Sequence of chain 1.A:
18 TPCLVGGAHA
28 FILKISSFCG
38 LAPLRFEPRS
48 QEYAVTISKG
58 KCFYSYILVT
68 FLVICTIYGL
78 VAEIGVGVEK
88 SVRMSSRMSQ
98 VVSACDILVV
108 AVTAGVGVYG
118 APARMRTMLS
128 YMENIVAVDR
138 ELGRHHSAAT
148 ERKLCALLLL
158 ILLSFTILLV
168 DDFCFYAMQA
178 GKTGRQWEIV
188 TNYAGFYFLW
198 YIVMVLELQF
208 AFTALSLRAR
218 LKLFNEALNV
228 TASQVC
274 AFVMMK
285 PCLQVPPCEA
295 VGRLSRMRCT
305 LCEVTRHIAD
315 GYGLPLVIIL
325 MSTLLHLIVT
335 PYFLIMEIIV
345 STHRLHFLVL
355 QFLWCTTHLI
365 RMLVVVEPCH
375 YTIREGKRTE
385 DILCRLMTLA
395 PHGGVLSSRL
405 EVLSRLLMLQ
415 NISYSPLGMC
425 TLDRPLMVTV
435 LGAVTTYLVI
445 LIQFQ

Binding-site contacts:
Ligand atom O2 contacts residue PHE193 of chain 1.A at 4.1 Å.
Ligand atom C2 contacts residue ARG90 of chain 1.A at 3.8 Å.
Ligand atom C3 contacts residue ASP103 of chain 1.A at 3.5 Å.
Ligand atom C5 contacts residue GLN355 of chain 1.A at 3.7 Å.
Ligand atom O1 contacts residue ASP169 of chain 1.A at 2.6 Å (salt-bridge).
Ligand atom C1 contacts residue ARG90 of chain 1.A at 4.2 Å.
Ligand atom C6 contacts residue GLN355 of chain 1.A at 3.9 Å.
Ligand atom C1 contacts residue TRP358 of chain 1.A at 3.5 Å (hydrophobic).
Ligand atom C6 contacts residue ARG90 of chain 1.A at 3.8 Å.
Ligand atom C2 contacts residue ASP169 of chain 1.A at 4.0 Å.
Ligand atom C5 contacts residue THR334 of chain 1.A at 3.9 Å.
Ligand atom O1 contacts residue ARG90 of chain 1.A at 3.3 Å (salt-bridge).
Ligand atom O6 contacts residue ASP169 of chain 1.A at 3.3 Å (salt-bridge).
Ligand atom O2 contacts residue ARG90 of chain 1.A at 3.0 Å (salt-bridge).
Ligand atom C4 contacts residue THR334 of chain 1.A at 3.8 Å.
Ligand atom O3 contacts residue TRP358 of chain 1.A at 4.3 Å.
Ligand atom C1 contacts residue TRP197 of chain 1.A at 3.8 Å (hydrophobic).
Ligand atom C5 contacts residue TRP358 of chain 1.A at 4.0 Å (hydrophobic).
Ligand atom O1 contacts residue TRP358 of chain 1.A at 4.1 Å.
Ligand atom O6 contacts residue ARG90 of chain 1.A at 3.6 Å.
Ligand atom O2 contacts residue ASP103 of chain 1.A at 2.8 Å (salt-bridge).
Ligand atom O1 contacts residue PHE193 of chain 1.A at 4.1 Å.
Ligand atom C1 contacts residue ASP169 of chain 1.A at 3.5 Å.
Ligand atom C4 contacts residue HIS362 of chain 1.A at 4.2 Å.
Ligand atom O3 contacts residue HIS330 of chain 1.A at 4.1 Å.
Ligand atom O5 contacts residue THR334 of chain 1.A at 3.2 Å (h-bond).
Ligand atom O1 contacts residue TYR194 of chain 1.A at 3.0 Å (h-bond).
Ligand atom C4 contacts residue ASP103 of chain 1.A at 3.7 Å.
Ligand atom O3 contacts residue ASP103 of chain 1.A at 2.7 Å (salt-bridge).
Ligand atom C3 contacts residue TRP197 of chain 1.A at 4.3 Å (hydrophobic).
Ligand atom O4 contacts residue THR334 of chain 1.A at 2.8 Å (h-bond).
Ligand atom C2 contacts residue TRP358 of chain 1.A at 4.1 Å (hydrophobic).
Ligand atom O4 contacts residue HIS330 of chain 1.A at 3.8 Å.
Ligand atom C3 contacts residue TRP358 of chain 1.A at 3.8 Å (hydrophobic).
Ligand atom O3 contacts residue TRP197 of chain 1.A at 3.1 Å.
Ligand atom O6 contacts residue TRP358 of chain 1.A at 3.7 Å.
Ligand atom O4 contacts residue HIS362 of chain 1.A at 2.9 Å (h-bond).
Ligand atom C1 contacts residue PHE193 of chain 1.A at 3.8 Å (hydrophobic).
Ligand atom O5 contacts residue GLN355 of chain 1.A at 2.9 Å (h-bond).
Ligand atom C2 contacts residue ASP103 of chain 1.A at 3.7 Å.

A small-molecule ligand and the protein it binds are described below.
Small molecule (SMILES): OC[C@@]1(O)OC[C@H](O)[C@@H](O)[C@@H]1O